Binding-site contacts:
Ligand atom N3 contacts residue PHE165 of chain 2.D at 3.6 Å.
Ligand atom C2 contacts residue ILE106 of chain 2.D at 3.7 Å (hydrophobic).
Ligand atom N6 contacts residue PHE165 of chain 2.D at 3.6 Å.
Ligand atom C6 contacts residue ARG80 of chain 2.D at 3.5 Å.
Ligand atom N9 contacts residue PHE75 of chain 2.D at 3.6 Å.
Ligand atom O2B contacts residue ARG80 of chain 2.D at 3.5 Å.
Ligand atom O2A contacts residue ARG66 of chain 2.D at 2.8 Å (salt-bridge).
Ligand atom C2 contacts residue ARG80 of chain 2.D at 3.6 Å.
Ligand atom C4 contacts residue PHE75 of chain 2.D at 3.7 Å (hydrophobic).
Ligand atom O2B contacts residue ASN83 of chain 2.D at 2.9 Å (h-bond).
Ligand atom C3' contacts residue SER34 of chain 2.D at 3.3 Å.
Ligand atom C8 contacts residue PHE75 of chain 2.D at 3.5 Å (hydrophobic).
Ligand atom O3B contacts residue ARG80 of chain 2.D at 2.8 Å (salt-bridge).
Ligand atom O5' contacts residue PHE75 of chain 2.D at 3.5 Å.
Ligand atom O2B contacts residue ARG66 of chain 2.D at 2.9 Å (salt-bridge).
Ligand atom N6 contacts residue LYS163 of chain 2.D at 3.5 Å (salt-bridge).
Ligand atom N1 contacts residue GLU164 of chain 2.D at 3.6 Å.
Ligand atom N1 contacts residue ARG80 of chain 2.D at 2.9 Å (salt-bridge).
Ligand atom O1B contacts residue SER107 of chain 2.D at 2.9 Å (h-bond).
Ligand atom O3B contacts residue PRO108 of chain 2.D at 3.2 Å.
Ligand atom C2 contacts residue THR166 of chain 2.D at 3.5 Å.
Ligand atom C5 contacts residue PHE165 of chain 2.D at 3.6 Å (hydrophobic).
Ligand atom N6 contacts residue GLU164 of chain 2.D at 2.9 Å (salt-bridge).
Ligand atom O2A contacts residue PHE105 of chain 2.D at 3.4 Å.
Ligand atom C4 contacts residue PHE165 of chain 2.D at 3.6 Å (hydrophobic).
Ligand atom O1A contacts residue PHE105 of chain 2.D at 3.1 Å.
Ligand atom N1 contacts residue PHE165 of chain 2.D at 3.5 Å.
Ligand atom N6 contacts residue ARG80 of chain 2.D at 3.5 Å (salt-bridge).
Ligand atom O4' contacts residue PHE75 of chain 2.D at 3.2 Å.
Ligand atom O3' contacts residue SER34 of chain 2.D at 2.8 Å (h-bond).
Ligand atom O2A contacts residue ASN83 of chain 2.D at 3.0 Å (h-bond).
Ligand atom C6 contacts residue PHE165 of chain 2.D at 3.4 Å (hydrophobic).
Ligand atom O1B contacts residue ILE106 of chain 2.D at 3.4 Å (h-bond).
Ligand atom O1A contacts residue ILE106 of chain 2.D at 2.7 Å (h-bond).
Ligand atom N7 contacts residue PHE75 of chain 2.D at 3.6 Å.
Ligand atom O1B contacts residue ILE84 of chain 2.D at 3.6 Å.
Ligand atom N1 contacts residue THR166 of chain 2.D at 3.5 Å (h-bond).
Ligand atom C5' contacts residue ILE106 of chain 2.D at 3.5 Å (hydrophobic).
Ligand atom C2' contacts residue LEU153 of chain 2.D at 3.5 Å (hydrophobic).
Ligand atom O2' contacts residue LEU153 of chain 2.D at 3.4 Å.

Sequence of chain 2.D:
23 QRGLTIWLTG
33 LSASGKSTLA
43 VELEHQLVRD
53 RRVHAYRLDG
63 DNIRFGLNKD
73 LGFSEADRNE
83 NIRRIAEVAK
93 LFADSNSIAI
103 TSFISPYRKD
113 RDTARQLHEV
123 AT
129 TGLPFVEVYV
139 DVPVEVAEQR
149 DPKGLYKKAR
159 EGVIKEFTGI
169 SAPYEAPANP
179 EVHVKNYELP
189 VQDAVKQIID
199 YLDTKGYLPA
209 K

This protein binds this small molecule.
Small molecule (SMILES): Nc1ncnc2c1ncn2[C@@H]1O[C@H](CO[P](=O)(O)OS(=O)(=O)O)[C@@H](O)[C@H]1O